A small-molecule ligand and the protein it binds are described below.
Small molecule (SMILES): O=C(CCCOc1cccc(Br)c1)N[C@H]1CCSC1=O

Sequence of chain 1.A:
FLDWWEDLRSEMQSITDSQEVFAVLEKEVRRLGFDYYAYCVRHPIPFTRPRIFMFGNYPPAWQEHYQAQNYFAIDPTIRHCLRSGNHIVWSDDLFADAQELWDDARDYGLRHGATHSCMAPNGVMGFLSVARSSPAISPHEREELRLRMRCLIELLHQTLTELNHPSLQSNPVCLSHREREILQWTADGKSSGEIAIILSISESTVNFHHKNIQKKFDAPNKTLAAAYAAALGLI

Binding-site contacts:
Ligand atom C13 contacts residue ASP81 of chain 1.A at 4.0 Å.
Ligand atom S15 contacts residue ALA111 of chain 1.A at 3.5 Å.
Ligand atom C04 contacts residue TYR64 of chain 1.A at 3.9 Å (hydrophobic).
Ligand atom C07 contacts residue CYS46 of chain 1.A at 3.3 Å (hydrophobic).
Ligand atom C08 contacts residue ASP81 of chain 1.A at 3.1 Å.
Ligand atom C12 contacts residue TRP96 of chain 1.A at 3.8 Å (hydrophobic).
Ligand atom O10 contacts residue THR83 of chain 1.A at 3.9 Å.
Ligand atom O05 contacts residue TYR72 of chain 1.A at 3.8 Å.
Ligand atom C13 contacts residue PHE101 of chain 1.A at 3.6 Å (hydrophobic).
Ligand atom C12 contacts residue ASP81 of chain 1.A at 3.8 Å.
Ligand atom N11 contacts residue THR83 of chain 1.A at 3.4 Å (h-bond).
Ligand atom C19 contacts residue TRP68 of chain 1.A at 3.9 Å (hydrophobic).
Ligand atom C14 contacts residue LEU107 of chain 1.A at 4.0 Å (hydrophobic).
Ligand atom C14 contacts residue PHE101 of chain 1.A at 3.6 Å (hydrophobic).
Ligand atom C06 contacts residue ALA44 of chain 1.A at 3.6 Å (hydrophobic).
Ligand atom O10 contacts residue TYR64 of chain 1.A at 3.3 Å (h-bond).
Ligand atom C02 contacts residue GLN69 of chain 1.A at 4.0 Å.
Ligand atom S15 contacts residue TRP68 of chain 1.A at 3.9 Å.
Ligand atom O10 contacts residue SER135 of chain 1.A at 3.0 Å (h-bond).
Ligand atom C20 contacts residue TYR64 of chain 1.A at 3.7 Å (hydrophobic).
Ligand atom BR1 contacts residue GLN69 of chain 1.A at 3.2 Å.
Ligand atom C08 contacts residue THR83 of chain 1.A at 3.5 Å.
Ligand atom C06 contacts residue CYS46 of chain 1.A at 3.6 Å (hydrophobic).
Ligand atom C08 contacts residue ILE84 of chain 1.A at 3.9 Å (hydrophobic).
Ligand atom O17 contacts residue TYR64 of chain 1.A at 3.5 Å.
Ligand atom C07 contacts residue ILE84 of chain 1.A at 3.8 Å (hydrophobic).
Ligand atom C18 contacts residue TYR72 of chain 1.A at 3.4 Å (hydrophobic).
Ligand atom C09 contacts residue THR83 of chain 1.A at 3.4 Å.
Ligand atom C19 contacts residue TYR64 of chain 1.A at 3.5 Å (hydrophobic).
Ligand atom C19 contacts residue TYR72 of chain 1.A at 3.6 Å (hydrophobic).
Ligand atom C13 contacts residue TRP96 of chain 1.A at 4.0 Å (hydrophobic).
Ligand atom C20 contacts residue GLN69 of chain 1.A at 3.7 Å.
Ligand atom C18 contacts residue TYR64 of chain 1.A at 3.7 Å (hydrophobic).
Ligand atom O17 contacts residue TRP68 of chain 1.A at 3.2 Å (h-bond).
Ligand atom C09 contacts residue ASP81 of chain 1.A at 3.4 Å.
Ligand atom BR1 contacts residue PHE61 of chain 1.A at 3.9 Å.
Ligand atom C03 contacts residue MET60 of chain 1.A at 3.8 Å (hydrophobic).
Ligand atom C08 contacts residue TYR72 of chain 1.A at 3.7 Å (hydrophobic).
Ligand atom C04 contacts residue TYR72 of chain 1.A at 3.9 Å (hydrophobic).
Ligand atom N11 contacts residue ASP81 of chain 1.A at 2.7 Å (salt-bridge).